Binding-site contacts:
Ligand atom CB contacts residue ASN180 of chain 1.A at 3.3 Å.
Ligand atom P contacts residue ARG61 of chain 1.A at 3.6 Å.
Ligand atom N contacts residue GOL1 of chain 1.I at 3.5 Å.
Ligand atom O3P contacts residue ARG61 of chain 1.A at 2.9 Å (salt-bridge).
Ligand atom NZ contacts residue GLU19 of chain 1.A at 2.7 Å (salt-bridge).
Ligand atom CA contacts residue LEU179 of chain 1.A at 3.6 Å (hydrophobic).
Ligand atom OE1 contacts residue LYS54 of chain 1.A at 3.7 Å.
Ligand atom OE2 contacts residue GLY176 of chain 1.A at 3.5 Å.
Ligand atom O1P contacts residue ARG61 of chain 1.A at 2.9 Å (salt-bridge).
Ligand atom N contacts residue LEU179 of chain 1.A at 3.4 Å.
Ligand atom CG contacts residue ASN47 of chain 1.A at 3.7 Å.
Ligand atom CB contacts residue LYS54 of chain 1.A at 3.7 Å.
Ligand atom CD contacts residue LEU227 of chain 1.A at 3.5 Å (hydrophobic).
Ligand atom C contacts residue LEU179 of chain 1.A at 3.6 Å (hydrophobic).
Ligand atom OE1 contacts residue ASN47 of chain 1.A at 3.4 Å.
Ligand atom O contacts residue ASN231 of chain 1.A at 2.9 Å (h-bond).
Ligand atom O3P contacts residue ARG134 of chain 1.A at 2.8 Å (salt-bridge).
Ligand atom CB contacts residue GOL1 of chain 1.I at 3.5 Å.
Ligand atom CB contacts residue ASN180 of chain 1.A at 3.4 Å.
Ligand atom O contacts residue VAL51 of chain 1.A at 3.4 Å.
Ligand atom CE contacts residue GLU19 of chain 1.A at 3.0 Å.
Ligand atom N contacts residue ASN180 of chain 1.A at 2.8 Å (h-bond).
Ligand atom CH2 contacts residue GLY58 of chain 1.A at 3.4 Å.
Ligand atom P contacts residue TYR135 of chain 1.A at 3.8 Å.
Ligand atom O contacts residue VAL183 of chain 1.A at 3.6 Å.
Ligand atom OE1 contacts residue LYS127 of chain 1.A at 2.4 Å (salt-bridge).
Ligand atom CD contacts residue ASN47 of chain 1.A at 3.5 Å.
Ligand atom CA contacts residue ASN180 of chain 1.A at 3.7 Å.
Ligand atom CD contacts residue GLU19 of chain 1.A at 3.1 Å.
Ligand atom CG contacts residue LYS54 of chain 1.A at 3.6 Å.
Ligand atom C contacts residue ASN180 of chain 1.A at 3.6 Å.
Ligand atom CA contacts residue ASN180 of chain 1.A at 3.5 Å.
Ligand atom CZ2 contacts residue GLY58 of chain 1.A at 3.6 Å.
Ligand atom CE3 contacts residue ASN55 of chain 1.A at 3.5 Å.
Ligand atom O2P contacts residue TYR135 of chain 1.A at 2.6 Å (h-bond).
Ligand atom O contacts residue LEU179 of chain 1.A at 3.6 Å.
Ligand atom O2P contacts residue ARG134 of chain 1.A at 2.9 Å (salt-bridge).
Ligand atom N contacts residue GOL1 of chain 1.I at 3.5 Å (h-bond).
Ligand atom OE2 contacts residue LYS127 of chain 1.A at 3.3 Å.
Ligand atom CD contacts residue LYS127 of chain 1.A at 3.3 Å.

Sequence of chain 1.A:
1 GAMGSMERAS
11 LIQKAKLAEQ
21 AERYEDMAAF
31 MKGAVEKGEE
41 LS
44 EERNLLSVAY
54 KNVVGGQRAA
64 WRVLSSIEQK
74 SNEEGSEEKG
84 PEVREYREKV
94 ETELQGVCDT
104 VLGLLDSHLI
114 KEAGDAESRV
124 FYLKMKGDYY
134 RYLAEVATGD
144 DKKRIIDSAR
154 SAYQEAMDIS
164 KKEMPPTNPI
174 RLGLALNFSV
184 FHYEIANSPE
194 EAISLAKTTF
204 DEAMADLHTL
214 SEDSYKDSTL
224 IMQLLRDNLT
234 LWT

A small-molecule ligand and the protein it binds are described below.
Small molecule (SMILES): NCC(=O)N[C@@H](COP(=O)(O)O)C(=O)N[C@@H](CCC(=O)O)C(=O)N1CCC[C@H]1C(=O)N[C@@H](Cc1c[nH]c2ccccc12)C(=O)N[C@@H](CCCC[NH3+])C(=O)N[C@H](C=O)CCC(N)=O